Binding-site contacts:
Ligand atom C7 contacts residue ASN164 of chain 1.B at 3.6 Å.
Ligand atom C4 contacts residue ASN165 of chain 1.B at 4.2 Å.
Ligand atom C2 contacts residue ASN165 of chain 1.B at 2.5 Å.
Ligand atom O5 contacts residue ASN165 of chain 1.B at 2.4 Å (h-bond).
Ligand atom O7 contacts residue ASN164 of chain 1.B at 3.2 Å (h-bond).
Ligand atom N2 contacts residue ASN165 of chain 1.B at 2.9 Å (h-bond).
Ligand atom C8 contacts residue ASN165 of chain 1.B at 3.6 Å.
Ligand atom C7 contacts residue ASN165 of chain 1.B at 3.4 Å.
Ligand atom C5 contacts residue ASN165 of chain 1.B at 3.7 Å.
Ligand atom C1 contacts residue ASN165 of chain 1.B at 1.4 Å.
Ligand atom C3 contacts residue ASN165 of chain 1.B at 3.8 Å.
Ligand atom O7 contacts residue ASN165 of chain 1.B at 4.0 Å.
Ligand atom C8 contacts residue ASN164 of chain 1.B at 3.5 Å.

Sequence of chain 1.B:
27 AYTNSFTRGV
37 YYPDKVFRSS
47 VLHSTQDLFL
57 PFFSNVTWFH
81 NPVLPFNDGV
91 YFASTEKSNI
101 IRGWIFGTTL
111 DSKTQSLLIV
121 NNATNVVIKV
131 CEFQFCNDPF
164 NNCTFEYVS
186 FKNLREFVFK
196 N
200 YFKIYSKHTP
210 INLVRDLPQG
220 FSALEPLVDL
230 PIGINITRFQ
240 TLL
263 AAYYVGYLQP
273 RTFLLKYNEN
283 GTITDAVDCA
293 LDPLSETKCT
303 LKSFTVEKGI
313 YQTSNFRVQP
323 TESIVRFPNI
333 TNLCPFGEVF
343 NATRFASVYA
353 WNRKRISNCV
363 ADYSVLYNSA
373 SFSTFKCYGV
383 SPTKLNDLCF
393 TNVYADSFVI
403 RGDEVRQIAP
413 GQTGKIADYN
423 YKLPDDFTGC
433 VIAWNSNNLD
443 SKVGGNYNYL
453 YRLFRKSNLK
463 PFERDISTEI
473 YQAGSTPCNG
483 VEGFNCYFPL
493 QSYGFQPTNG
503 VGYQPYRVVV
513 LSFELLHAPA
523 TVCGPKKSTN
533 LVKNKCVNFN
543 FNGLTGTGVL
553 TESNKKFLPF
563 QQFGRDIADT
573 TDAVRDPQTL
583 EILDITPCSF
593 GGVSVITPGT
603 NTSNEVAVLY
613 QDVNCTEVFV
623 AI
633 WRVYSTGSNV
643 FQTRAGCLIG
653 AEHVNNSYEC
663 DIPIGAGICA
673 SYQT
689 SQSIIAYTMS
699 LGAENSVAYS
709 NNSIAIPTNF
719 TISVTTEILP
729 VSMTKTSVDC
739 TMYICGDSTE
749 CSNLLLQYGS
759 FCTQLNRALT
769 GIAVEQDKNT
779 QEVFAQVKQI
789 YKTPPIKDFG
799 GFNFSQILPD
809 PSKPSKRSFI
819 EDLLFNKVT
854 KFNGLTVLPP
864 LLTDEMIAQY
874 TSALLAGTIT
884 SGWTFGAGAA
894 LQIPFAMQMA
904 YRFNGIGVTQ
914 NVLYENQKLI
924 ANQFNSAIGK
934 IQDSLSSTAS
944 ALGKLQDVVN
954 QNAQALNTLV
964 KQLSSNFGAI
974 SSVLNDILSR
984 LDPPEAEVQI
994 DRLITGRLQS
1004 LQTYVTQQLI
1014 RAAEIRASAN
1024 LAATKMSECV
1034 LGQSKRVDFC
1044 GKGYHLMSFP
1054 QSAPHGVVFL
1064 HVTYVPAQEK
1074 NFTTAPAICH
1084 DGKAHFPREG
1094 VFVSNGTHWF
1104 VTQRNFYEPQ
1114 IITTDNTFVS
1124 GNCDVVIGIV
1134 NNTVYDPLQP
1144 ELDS

This protein binds this small molecule.
Small molecule (SMILES): CC(=O)N[C@@H]1[C@@H](O)[C@H](O)[C@@H](CO)O[C@H]1O